Sequence of chain 1.B:
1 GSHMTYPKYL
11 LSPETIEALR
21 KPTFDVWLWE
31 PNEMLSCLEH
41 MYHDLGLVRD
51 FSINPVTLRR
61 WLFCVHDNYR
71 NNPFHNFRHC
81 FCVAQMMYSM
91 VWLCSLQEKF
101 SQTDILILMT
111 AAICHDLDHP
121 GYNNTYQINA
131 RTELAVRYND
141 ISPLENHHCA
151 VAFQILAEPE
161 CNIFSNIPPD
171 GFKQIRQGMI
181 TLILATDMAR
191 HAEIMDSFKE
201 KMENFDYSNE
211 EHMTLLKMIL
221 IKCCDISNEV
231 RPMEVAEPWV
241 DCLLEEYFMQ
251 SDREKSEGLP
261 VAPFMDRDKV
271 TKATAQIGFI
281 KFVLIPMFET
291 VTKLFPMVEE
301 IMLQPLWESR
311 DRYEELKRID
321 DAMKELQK

This small molecule binds to this protein.
Small molecule (SMILES): CC(C)n1ncc2c(=O)[nH]c([C@@H]3CN(Cc4ccccc4)C[C@H]3C)nc21

Binding-site contacts:
Ligand atom N10 contacts residue PHE279 of chain 1.B at 3.5 Å.
Ligand atom C16 contacts residue PHE279 of chain 1.B at 3.3 Å (hydrophobic).
Ligand atom C25 contacts residue TYR247 of chain 1.B at 3.8 Å (hydrophobic).
Ligand atom C2 contacts residue LEU243 of chain 1.B at 4.1 Å (hydrophobic).
Ligand atom C13 contacts residue PHE279 of chain 1.B at 3.5 Å (hydrophobic).
Ligand atom N12 contacts residue PHE279 of chain 1.B at 3.7 Å.
Ligand atom C28 contacts residue GLN276 of chain 1.B at 3.7 Å.
Ligand atom C26 contacts residue GLN276 of chain 1.B at 4.1 Å.
Ligand atom O9 contacts residue GLU229 of chain 1.B at 4.1 Å.
Ligand atom C26 contacts residue TYR247 of chain 1.B at 3.9 Å (hydrophobic).
Ligand atom C28 contacts residue LEU243 of chain 1.B at 3.9 Å (hydrophobic).
Ligand atom N4 contacts residue PHE279 of chain 1.B at 3.9 Å.
Ligand atom C3 contacts residue MET188 of chain 1.B at 3.8 Å (hydrophobic).
Ligand atom C11 contacts residue PHE279 of chain 1.B at 3.8 Å (hydrophobic).
Ligand atom N10 contacts residue GLN276 of chain 1.B at 2.8 Å (h-bond).
Ligand atom N5 contacts residue ILE226 of chain 1.B at 3.7 Å.
Ligand atom C28 contacts residue ALA275 of chain 1.B at 3.9 Å (hydrophobic).
Ligand atom N4 contacts residue LEU243 of chain 1.B at 3.8 Å.
Ligand atom C8 contacts residue GLN276 of chain 1.B at 3.7 Å.
Ligand atom C6 contacts residue PHE279 of chain 1.B at 4.1 Å (hydrophobic).
Ligand atom C26 contacts residue LEU243 of chain 1.B at 3.9 Å (hydrophobic).
Ligand atom C14 contacts residue GLN276 of chain 1.B at 3.3 Å.
Ligand atom C1 contacts residue LEU243 of chain 1.B at 4.0 Å (hydrophobic).
Ligand atom C7 contacts residue LEU243 of chain 1.B at 4.0 Å (hydrophobic).
Ligand atom C14 contacts residue PHE279 of chain 1.B at 4.0 Å (hydrophobic).
Ligand atom C3 contacts residue ILE226 of chain 1.B at 3.9 Å (hydrophobic).
Ligand atom N12 contacts residue LEU243 of chain 1.B at 3.4 Å.
Ligand atom C11 contacts residue GLN276 of chain 1.B at 3.4 Å.
Ligand atom N5 contacts residue PHE74 of chain 1.B at 4.1 Å.
Ligand atom C11 contacts residue LEU243 of chain 1.B at 3.8 Å (hydrophobic).
Ligand atom C28 contacts residue LEU244 of chain 1.B at 4.1 Å (hydrophobic).
Ligand atom C18 contacts residue PHE264 of chain 1.B at 3.4 Å (hydrophobic).
Ligand atom O9 contacts residue GLN276 of chain 1.B at 3.1 Å (h-bond).
Ligand atom C13 contacts residue LEU243 of chain 1.B at 3.5 Å (hydrophobic).
Ligand atom C7 contacts residue PHE279 of chain 1.B at 3.5 Å (hydrophobic).
Ligand atom O9 contacts residue PHE279 of chain 1.B at 3.9 Å.
Ligand atom C2 contacts residue TYR247 of chain 1.B at 3.7 Å (hydrophobic).
Ligand atom C8 contacts residue PHE279 of chain 1.B at 3.4 Å (hydrophobic).
Ligand atom C6 contacts residue ILE226 of chain 1.B at 4.0 Å (hydrophobic).
Ligand atom C1 contacts residue TYR247 of chain 1.B at 3.8 Å (hydrophobic).